Sequence of chain 1.B:
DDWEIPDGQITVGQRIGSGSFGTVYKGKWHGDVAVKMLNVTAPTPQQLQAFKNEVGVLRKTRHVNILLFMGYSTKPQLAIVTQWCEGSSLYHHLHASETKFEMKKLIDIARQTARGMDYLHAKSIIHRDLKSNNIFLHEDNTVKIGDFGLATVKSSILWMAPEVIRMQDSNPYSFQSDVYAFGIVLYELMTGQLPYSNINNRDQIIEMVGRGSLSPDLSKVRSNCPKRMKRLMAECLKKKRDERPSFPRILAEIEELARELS

Binding-site contacts:
Ligand atom N2 contacts residue GLU62 of chain 1.B at 2.6 Å (salt-bridge).
Ligand atom N2 contacts residue ASP155 of chain 1.B at 3.6 Å (salt-bridge).
Ligand atom C10 contacts residue ASP155 of chain 1.B at 3.3 Å.
Ligand atom C32 contacts residue LYS44 of chain 1.B at 3.4 Å.
Ligand atom N9 contacts residue GLU62 of chain 1.B at 2.5 Å (salt-bridge).
Ligand atom N9 contacts residue ASP155 of chain 1.B at 3.6 Å.
Ligand atom C33 contacts residue ILE88 of chain 1.B at 3.0 Å (hydrophobic).
Ligand atom C31 contacts residue GLU62 of chain 1.B at 3.5 Å.
Ligand atom O47 contacts residue CYS93 of chain 1.B at 2.8 Å (h-bond).
Ligand atom O1 contacts residue ASP155 of chain 1.B at 2.4 Å (salt-bridge).
Ligand atom C25 contacts residue THR160 of chain 1.B at 3.5 Å.
Ligand atom C31 contacts residue THR90 of chain 1.B at 3.6 Å.
Ligand atom C1 contacts residue GLU62 of chain 1.B at 3.0 Å.
Ligand atom C32 contacts residue ILE88 of chain 1.B at 3.2 Å (hydrophobic).
Ligand atom C24 contacts residue GLU62 of chain 1.B at 2.9 Å.
Ligand atom C45 contacts residue ALA42 of chain 1.B at 3.7 Å (hydrophobic).
Ligand atom C46 contacts residue CYS93 of chain 1.B at 3.3 Å (hydrophobic).
Ligand atom C21 contacts residue GLU62 of chain 1.B at 3.6 Å.
Ligand atom C1 contacts residue ASP155 of chain 1.B at 3.0 Å.
Ligand atom C8 contacts residue ASP155 of chain 1.B at 3.6 Å.
Ligand atom C33 contacts residue THR90 of chain 1.B at 3.5 Å.
Ligand atom C10 contacts residue GLU62 of chain 1.B at 3.5 Å.
Ligand atom C34 contacts residue THR90 of chain 1.B at 3.7 Å.
Ligand atom C48 contacts residue CYS93 of chain 1.B at 2.9 Å (hydrophobic).
Ligand atom C3 contacts residue GLU62 of chain 1.B at 3.7 Å.
Ligand atom O47 contacts residue TRP92 of chain 1.B at 3.6 Å.
Ligand atom C32 contacts residue THR90 of chain 1.B at 3.5 Å.
Ligand atom C20 contacts residue VAL65 of chain 1.B at 3.7 Å (hydrophobic).
Ligand atom C23 contacts residue GLU62 of chain 1.B at 3.2 Å.
Ligand atom C33 contacts residue LYS44 of chain 1.B at 3.3 Å.
Ligand atom C20 contacts residue GLU62 of chain 1.B at 3.5 Å.
Ligand atom C48 contacts residue PHE144 of chain 1.B at 3.7 Å (hydrophobic).
Ligand atom O1 contacts residue GLY154 of chain 1.B at 3.3 Å.
Ligand atom C18 contacts residue HIS135 of chain 1.B at 3.3 Å.
Ligand atom C46 contacts residue GLN91 of chain 1.B at 3.3 Å.
Ligand atom C14 contacts residue ASP155 of chain 1.B at 3.1 Å.
Ligand atom C15 contacts residue GLU62 of chain 1.B at 3.3 Å.
Ligand atom C22 contacts residue GLU62 of chain 1.B at 3.7 Å.
Ligand atom C5 contacts residue THR90 of chain 1.B at 3.7 Å.
Ligand atom C33 contacts residue ALA42 of chain 1.B at 3.6 Å (hydrophobic).

A small-molecule ligand and the protein it binds are described below.
Small molecule (SMILES): Cc1ccc(-n2nc(C(C)(C)C)cc2NC(=O)Nc2ccc(OCCN3CCOCC3)c3ccccc23)cc1